Sequence of chain 4.M:
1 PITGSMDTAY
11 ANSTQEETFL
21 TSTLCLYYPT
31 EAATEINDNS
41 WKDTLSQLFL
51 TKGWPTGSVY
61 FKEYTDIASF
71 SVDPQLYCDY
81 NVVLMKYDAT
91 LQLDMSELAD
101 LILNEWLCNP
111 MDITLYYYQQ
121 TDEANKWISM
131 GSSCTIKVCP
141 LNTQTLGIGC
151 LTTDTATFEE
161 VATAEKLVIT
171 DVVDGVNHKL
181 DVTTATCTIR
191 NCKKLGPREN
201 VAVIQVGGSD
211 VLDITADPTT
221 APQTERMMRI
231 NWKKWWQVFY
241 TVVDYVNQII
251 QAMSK

Binding-site contacts:
Ligand atom C5 contacts residue ASN12 of chain 4.M at 4.2 Å.
Ligand atom N2 contacts residue ASN12 of chain 4.M at 3.8 Å.
Ligand atom C1 contacts residue ASN12 of chain 4.M at 2.2 Å.
Ligand atom O7 contacts residue ASN12 of chain 4.M at 3.6 Å.
Ligand atom C2 contacts residue ASN12 of chain 4.M at 3.3 Å.
Ligand atom O5 contacts residue ASN12 of chain 4.M at 2.8 Å (h-bond).
Ligand atom C7 contacts residue ASN12 of chain 4.M at 3.9 Å.

The protein below binds the small molecule below.
Small molecule (SMILES): CC(=O)N[C@H]1[C@H](O[C@H]2[C@H](O)[C@@H](NC(C)=O)CO[C@@H]2CO)O[C@H](CO)[C@@H](O)[C@@H]1O